Binding-site contacts:
Ligand atom O1G contacts residue GLY45 of chain 1.A at 3.3 Å.
Ligand atom N3B contacts residue LYS65 of chain 1.A at 2.8 Å (salt-bridge).
Ligand atom C4 contacts residue LEU166 of chain 1.A at 4.0 Å (hydrophobic).
Ligand atom N6 contacts residue LEU97 of chain 1.A at 3.5 Å.
Ligand atom C6 contacts residue LEU166 of chain 1.A at 3.9 Å (hydrophobic).
Ligand atom C2 contacts residue TYR115 of chain 1.A at 3.4 Å (hydrophobic).
Ligand atom PG contacts residue LYS65 of chain 1.A at 3.4 Å.
Ligand atom N1 contacts residue TYR115 of chain 1.A at 3.4 Å.
Ligand atom O5' contacts residue VAL50 of chain 1.A at 3.9 Å.
Ligand atom O2' contacts residue LEU166 of chain 1.A at 4.0 Å.
Ligand atom C2 contacts residue ALA116 of chain 1.A at 3.5 Å (hydrophobic).
Ligand atom O4' contacts residue GLY43 of chain 1.A at 3.7 Å.
Ligand atom C6 contacts residue ALA116 of chain 1.A at 4.1 Å (hydrophobic).
Ligand atom O3G contacts residue LYS65 of chain 1.A at 2.8 Å (salt-bridge).
Ligand atom C4' contacts residue LEU42 of chain 1.A at 4.0 Å (hydrophobic).
Ligand atom N6 contacts residue LEU113 of chain 1.A at 4.0 Å.
Ligand atom O1A contacts residue LYS44 of chain 1.A at 3.9 Å.
Ligand atom C5' contacts residue GLY43 of chain 1.A at 3.9 Å.
Ligand atom N6 contacts residue ALA63 of chain 1.A at 3.5 Å.
Ligand atom N7 contacts residue VAL50 of chain 1.A at 4.0 Å.
Ligand atom N3 contacts residue LEU166 of chain 1.A at 4.0 Å.
Ligand atom O2B contacts residue TPO191 of chain 1.B at 3.1 Å (h-bond).
Ligand atom O2' contacts residue THR120 of chain 1.A at 3.3 Å.
Ligand atom N6 contacts residue GLU114 of chain 1.A at 2.5 Å (salt-bridge).
Ligand atom C6 contacts residue ALA63 of chain 1.A at 3.9 Å (hydrophobic).
Ligand atom C4' contacts residue GLY43 of chain 1.A at 3.6 Å.
Ligand atom N6 contacts residue TYR115 of chain 1.A at 4.1 Å.
Ligand atom O3G contacts residue MG1 of chain 1.F at 2.9 Å.
Ligand atom C5' contacts residue VAL50 of chain 1.A at 3.7 Å (hydrophobic).
Ligand atom O1B contacts residue ASP177 of chain 1.A at 3.5 Å (salt-bridge).
Ligand atom C5 contacts residue LEU166 of chain 1.A at 3.8 Å (hydrophobic).
Ligand atom O2A contacts residue LYS65 of chain 1.A at 3.4 Å (salt-bridge).
Ligand atom C6 contacts residue GLU114 of chain 1.A at 3.6 Å.
Ligand atom C5' contacts residue LYS44 of chain 1.A at 4.0 Å.
Ligand atom O1G contacts residue LYS46 of chain 1.A at 3.6 Å (salt-bridge).
Ligand atom O4' contacts residue LEU42 of chain 1.A at 3.5 Å (h-bond).
Ligand atom C8 contacts residue VAL50 of chain 1.A at 4.0 Å (hydrophobic).
Ligand atom O2G contacts residue LYS46 of chain 1.A at 3.3 Å (salt-bridge).
Ligand atom N1 contacts residue ALA116 of chain 1.A at 3.0 Å (h-bond).
Ligand atom N1 contacts residue GLU114 of chain 1.A at 3.9 Å.

Sequence of chain 1.B:
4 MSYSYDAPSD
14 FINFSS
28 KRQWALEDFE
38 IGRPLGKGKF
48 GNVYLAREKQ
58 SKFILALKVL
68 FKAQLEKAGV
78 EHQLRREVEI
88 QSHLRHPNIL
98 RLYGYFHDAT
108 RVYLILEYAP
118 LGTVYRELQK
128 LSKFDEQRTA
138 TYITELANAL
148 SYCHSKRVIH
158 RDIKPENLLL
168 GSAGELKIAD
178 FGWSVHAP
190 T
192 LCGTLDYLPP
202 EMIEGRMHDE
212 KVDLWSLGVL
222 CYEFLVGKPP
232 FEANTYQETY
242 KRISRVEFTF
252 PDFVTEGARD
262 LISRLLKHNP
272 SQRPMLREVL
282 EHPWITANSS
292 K

Sequence of chain 1.A:
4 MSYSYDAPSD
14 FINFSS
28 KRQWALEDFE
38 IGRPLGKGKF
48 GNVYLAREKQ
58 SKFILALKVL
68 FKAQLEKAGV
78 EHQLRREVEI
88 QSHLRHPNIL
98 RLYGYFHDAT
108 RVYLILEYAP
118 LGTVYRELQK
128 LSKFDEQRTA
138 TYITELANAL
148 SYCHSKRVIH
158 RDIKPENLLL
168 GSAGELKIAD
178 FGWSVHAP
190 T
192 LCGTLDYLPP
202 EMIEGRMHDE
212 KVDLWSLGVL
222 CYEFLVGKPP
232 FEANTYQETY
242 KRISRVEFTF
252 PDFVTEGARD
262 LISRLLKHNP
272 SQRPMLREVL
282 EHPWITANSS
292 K

A small-molecule ligand and the protein it binds are described below.
Small molecule (SMILES): Nc1ncnc2c1ncn2[C@@H]1O[C@H](CO[P](=O)(O)O[P](=O)(O)NP(=O)(O)O)[C@@H](O)[C@H]1O